Sequence of chain 1.A:
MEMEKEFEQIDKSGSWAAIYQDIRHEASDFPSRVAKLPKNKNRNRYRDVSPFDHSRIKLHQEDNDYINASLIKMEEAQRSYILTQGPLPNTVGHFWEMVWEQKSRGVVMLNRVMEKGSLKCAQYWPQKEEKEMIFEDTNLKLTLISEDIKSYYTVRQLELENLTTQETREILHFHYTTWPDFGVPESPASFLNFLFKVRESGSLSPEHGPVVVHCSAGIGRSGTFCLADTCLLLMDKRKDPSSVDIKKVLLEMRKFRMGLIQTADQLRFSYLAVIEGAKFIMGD

Binding-site contacts:
Ligand atom O15 contacts residue ASP148 of chain 1.A at 4.4 Å.
Ligand atom N06 contacts residue GLN157 of chain 1.A at 3.9 Å.
Ligand atom C13 contacts residue LEU172 of chain 1.A at 4.4 Å (hydrophobic).
Ligand atom C09 contacts residue GLN157 of chain 1.A at 4.4 Å.
Ligand atom C17 contacts residue VAL155 of chain 1.A at 3.6 Å (hydrophobic).
Ligand atom O15 contacts residue GLN157 of chain 1.A at 3.6 Å.
Ligand atom C10 contacts residue GLN157 of chain 1.A at 4.2 Å.
Ligand atom C05 contacts residue GLN157 of chain 1.A at 4.4 Å.
Ligand atom C17 contacts residue ASP148 of chain 1.A at 2.9 Å.
Ligand atom C13 contacts residue GLN157 of chain 1.A at 1.8 Å.
Ligand atom O16 contacts residue ASP148 of chain 1.A at 4.2 Å.
Ligand atom C08 contacts residue GLN157 of chain 1.A at 3.5 Å.
Ligand atom C14 contacts residue VAL155 of chain 1.A at 4.2 Å (hydrophobic).
Ligand atom O04 contacts residue VAL155 of chain 1.A at 3.9 Å.
Ligand atom C14 contacts residue GLN157 of chain 1.A at 4.2 Å.
Ligand atom C12 contacts residue GLN157 of chain 1.A at 3.0 Å.
Ligand atom O16 contacts residue VAL155 of chain 1.A at 4.0 Å.
Ligand atom C07 contacts residue GLN157 of chain 1.A at 2.7 Å.
Ligand atom O15 contacts residue VAL155 of chain 1.A at 3.9 Å.
Ligand atom O15 contacts residue SER146 of chain 1.A at 3.7 Å.
Ligand atom C12 contacts residue GLU170 of chain 1.A at 4.3 Å.
Ligand atom C13 contacts residue GLU170 of chain 1.A at 4.2 Å.

The small molecule below binds the protein below.
Small molecule (SMILES): CC[C@H](O)[C@@H]1N(C(=O)OC)C2CCC1(O)CC2